A protein and the small-molecule ligand that binds it are described below.
Small molecule (SMILES): CC(=O)N[C@@H]1[C@@H](O)[C@H](O)[C@@H](CO)O[C@H]1O

Sequence of chain 20.A:
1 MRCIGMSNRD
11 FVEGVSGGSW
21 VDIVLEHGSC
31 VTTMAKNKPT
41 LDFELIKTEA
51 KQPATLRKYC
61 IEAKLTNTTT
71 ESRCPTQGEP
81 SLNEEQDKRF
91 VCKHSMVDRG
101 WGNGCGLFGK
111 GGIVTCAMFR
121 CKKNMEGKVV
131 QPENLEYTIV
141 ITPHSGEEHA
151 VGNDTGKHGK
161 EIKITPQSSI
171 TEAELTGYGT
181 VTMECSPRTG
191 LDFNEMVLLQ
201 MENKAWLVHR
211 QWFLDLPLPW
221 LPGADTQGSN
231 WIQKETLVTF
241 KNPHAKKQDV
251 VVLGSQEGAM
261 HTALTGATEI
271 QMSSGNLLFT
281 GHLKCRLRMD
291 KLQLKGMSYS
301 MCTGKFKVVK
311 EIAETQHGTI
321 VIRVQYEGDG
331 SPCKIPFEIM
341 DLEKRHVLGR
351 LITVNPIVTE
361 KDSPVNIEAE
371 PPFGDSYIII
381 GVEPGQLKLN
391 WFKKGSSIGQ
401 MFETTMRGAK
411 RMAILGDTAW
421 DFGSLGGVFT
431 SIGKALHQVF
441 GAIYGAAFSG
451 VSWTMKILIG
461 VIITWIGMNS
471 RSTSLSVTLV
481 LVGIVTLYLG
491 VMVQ

Sequence of chain 20.C:
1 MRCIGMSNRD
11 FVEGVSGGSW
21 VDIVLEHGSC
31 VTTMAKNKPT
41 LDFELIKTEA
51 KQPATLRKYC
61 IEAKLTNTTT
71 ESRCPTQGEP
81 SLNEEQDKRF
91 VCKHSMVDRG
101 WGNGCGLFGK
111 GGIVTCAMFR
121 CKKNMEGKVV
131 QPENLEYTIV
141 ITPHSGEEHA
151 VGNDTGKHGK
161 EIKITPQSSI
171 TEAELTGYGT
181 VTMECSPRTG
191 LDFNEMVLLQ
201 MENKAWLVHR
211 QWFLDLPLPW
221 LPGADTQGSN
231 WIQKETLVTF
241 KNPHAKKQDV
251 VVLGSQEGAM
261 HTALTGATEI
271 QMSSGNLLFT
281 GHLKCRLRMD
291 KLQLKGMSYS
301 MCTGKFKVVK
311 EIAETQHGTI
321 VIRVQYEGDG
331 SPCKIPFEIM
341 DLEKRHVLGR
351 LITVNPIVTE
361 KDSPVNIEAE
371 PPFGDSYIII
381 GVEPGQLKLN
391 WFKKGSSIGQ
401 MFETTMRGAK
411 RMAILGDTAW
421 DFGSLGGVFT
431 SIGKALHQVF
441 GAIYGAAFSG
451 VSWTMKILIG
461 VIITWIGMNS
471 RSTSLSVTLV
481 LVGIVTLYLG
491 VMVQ

Binding-site contacts:
Ligand atom C8 contacts residue ASN153 of chain 20.C at 4.0 Å.
Ligand atom O7 contacts residue GLY102 of chain 20.A at 3.0 Å (h-bond).
Ligand atom C5 contacts residue HIS158 of chain 20.C at 4.0 Å.
Ligand atom C5 contacts residue ASN153 of chain 20.C at 3.7 Å.
Ligand atom C8 contacts residue TRP101 of chain 20.A at 4.4 Å (hydrophobic).
Ligand atom N2 contacts residue ASN153 of chain 20.C at 2.9 Å (h-bond).
Ligand atom O7 contacts residue TRP101 of chain 20.A at 3.8 Å.
Ligand atom C1 contacts residue HIS158 of chain 20.C at 4.1 Å.
Ligand atom C7 contacts residue ASN153 of chain 20.C at 3.6 Å.
Ligand atom C2 contacts residue ASN153 of chain 20.C at 2.5 Å.
Ligand atom C8 contacts residue HIS149 of chain 20.C at 3.7 Å.
Ligand atom C4 contacts residue HIS149 of chain 20.C at 4.0 Å.
Ligand atom C4 contacts residue ASN153 of chain 20.C at 4.2 Å.
Ligand atom C1 contacts residue HIS149 of chain 20.C at 3.4 Å.
Ligand atom C5 contacts residue HIS149 of chain 20.C at 4.2 Å.
Ligand atom O7 contacts residue ASN153 of chain 20.C at 4.5 Å.
Ligand atom C1 contacts residue THR155 of chain 20.C at 3.8 Å.
Ligand atom O4 contacts residue LYS157 of chain 20.C at 4.5 Å.
Ligand atom O5 contacts residue ASN153 of chain 20.C at 2.4 Å (h-bond).
Ligand atom O6 contacts residue LYS157 of chain 20.C at 3.2 Å (salt-bridge).
Ligand atom O3 contacts residue HIS149 of chain 20.C at 4.0 Å.
Ligand atom O5 contacts residue HIS149 of chain 20.C at 3.5 Å.
Ligand atom C7 contacts residue HIS149 of chain 20.C at 4.3 Å.
Ligand atom C7 contacts residue GLY102 of chain 20.A at 4.1 Å.
Ligand atom C6 contacts residue LYS157 of chain 20.C at 3.6 Å.
Ligand atom C1 contacts residue ASN153 of chain 20.C at 1.4 Å.
Ligand atom C2 contacts residue HIS149 of chain 20.C at 3.6 Å.
Ligand atom C3 contacts residue ASN153 of chain 20.C at 3.8 Å.
Ligand atom C6 contacts residue HIS158 of chain 20.C at 3.7 Å.
Ligand atom C5 contacts residue LYS157 of chain 20.C at 3.9 Å.
Ligand atom C3 contacts residue HIS149 of chain 20.C at 4.3 Å.
Ligand atom N2 contacts residue HIS149 of chain 20.C at 4.2 Å.
Ligand atom O5 contacts residue THR155 of chain 20.C at 4.5 Å.
Ligand atom O5 contacts residue HIS158 of chain 20.C at 3.1 Å.